Sequence of chain 1.C:
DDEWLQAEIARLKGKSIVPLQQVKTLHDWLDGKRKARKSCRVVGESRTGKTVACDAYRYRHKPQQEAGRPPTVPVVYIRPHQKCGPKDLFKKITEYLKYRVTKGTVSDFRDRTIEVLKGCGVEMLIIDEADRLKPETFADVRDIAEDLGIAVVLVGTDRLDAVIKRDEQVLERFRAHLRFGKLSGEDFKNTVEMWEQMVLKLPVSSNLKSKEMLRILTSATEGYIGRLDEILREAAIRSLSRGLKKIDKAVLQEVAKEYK

Sequence of chain 1.B:
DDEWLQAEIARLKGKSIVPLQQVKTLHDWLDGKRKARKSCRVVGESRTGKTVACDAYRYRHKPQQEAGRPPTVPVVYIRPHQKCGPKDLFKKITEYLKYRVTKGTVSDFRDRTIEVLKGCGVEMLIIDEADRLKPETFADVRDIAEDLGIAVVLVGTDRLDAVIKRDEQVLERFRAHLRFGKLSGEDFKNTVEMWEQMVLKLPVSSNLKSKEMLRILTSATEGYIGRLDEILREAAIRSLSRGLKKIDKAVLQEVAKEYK

A protein and the small-molecule ligand that binds it are described below.
Small molecule (SMILES): Nc1ncnc2c1ncn2[C@@H]1O[C@H](CO[P](=O)(O)O[P](=O)(O)NP(=O)(O)O)[C@@H](O)[C@H]1O

Binding-site contacts:
Ligand atom N3 contacts residue SER32 of chain 1.B at 3.5 Å (h-bond).
Ligand atom N1 contacts residue VAL34 of chain 1.B at 3.0 Å (h-bond).
Ligand atom C2' contacts residue ASP245 of chain 1.B at 3.3 Å.
Ligand atom O2A contacts residue MG1 of chain 1.M at 3.1 Å.
Ligand atom O1A contacts residue GLY65 of chain 1.B at 3.1 Å.
Ligand atom C2 contacts residue TRP211 of chain 1.B at 3.5 Å (hydrophobic).
Ligand atom O3' contacts residue LYS31 of chain 1.B at 2.4 Å (salt-bridge).
Ligand atom O2' contacts residue ASP245 of chain 1.B at 2.3 Å (salt-bridge).
Ligand atom O2G contacts residue MG1 of chain 1.M at 2.1 Å.
Ligand atom O2G contacts residue LYS66 of chain 1.B at 3.2 Å.
Ligand atom O1G contacts residue MG1 of chain 1.M at 2.7 Å.
Ligand atom O3G contacts residue ARG63 of chain 1.B at 3.0 Å (salt-bridge).
Ligand atom O1A contacts residue LYS66 of chain 1.B at 3.0 Å (salt-bridge).
Ligand atom PB contacts residue MG1 of chain 1.M at 2.4 Å.
Ligand atom O1A contacts residue VAL68 of chain 1.B at 3.0 Å (h-bond).
Ligand atom N3B contacts residue MG1 of chain 1.M at 2.0 Å.
Ligand atom O2' contacts residue LYS31 of chain 1.B at 3.0 Å.
Ligand atom O3A contacts residue LYS66 of chain 1.B at 3.6 Å.
Ligand atom N3 contacts residue TRP211 of chain 1.B at 3.3 Å.
Ligand atom C2 contacts residue SER32 of chain 1.B at 3.1 Å.
Ligand atom C8 contacts residue GLY65 of chain 1.B at 3.6 Å.
Ligand atom O1A contacts residue THR67 of chain 1.B at 3.0 Å (h-bond).
Ligand atom N6 contacts residue VAL34 of chain 1.B at 3.3 Å (h-bond).
Ligand atom PG contacts residue MG1 of chain 1.M at 2.3 Å.
Ligand atom O2B contacts residue THR64 of chain 1.B at 3.6 Å (h-bond).
Ligand atom O1B contacts residue MG1 of chain 1.M at 1.9 Å.
Ligand atom O3' contacts residue ASP245 of chain 1.B at 2.9 Å (salt-bridge).
Ligand atom O1B contacts residue LYS66 of chain 1.B at 3.4 Å (salt-bridge).
Ligand atom O2B contacts residue MG1 of chain 1.M at 3.3 Å.
Ligand atom O3G contacts residue SER62 of chain 1.B at 2.9 Å (h-bond).
Ligand atom C8 contacts residue ILE241 of chain 1.B at 3.6 Å (hydrophobic).
Ligand atom O1G contacts residue ARG189 of chain 1.C at 3.2 Å (salt-bridge).
Ligand atom O2B contacts residue ARG63 of chain 1.B at 3.5 Å (salt-bridge).
Ligand atom O2B contacts residue LYS66 of chain 1.B at 3.1 Å.
Ligand atom O1B contacts residue THR67 of chain 1.B at 2.8 Å (h-bond).
Ligand atom C2' contacts residue LYS31 of chain 1.B at 3.5 Å.
Ligand atom C2 contacts residue VAL34 of chain 1.B at 3.5 Å (hydrophobic).
Ligand atom C3' contacts residue LYS31 of chain 1.B at 2.8 Å.
Ligand atom O3A contacts residue THR64 of chain 1.B at 3.5 Å (h-bond).
Ligand atom O3A contacts residue GLY65 of chain 1.B at 3.0 Å (h-bond).